The small molecule below binds the protein below.
Small molecule (SMILES): Nc1ncnc2c1ncn2[C@@H]1C[C@@H](O)[C@@H](COP(=O)(O)O)O1

Sequence of chain 2.A:
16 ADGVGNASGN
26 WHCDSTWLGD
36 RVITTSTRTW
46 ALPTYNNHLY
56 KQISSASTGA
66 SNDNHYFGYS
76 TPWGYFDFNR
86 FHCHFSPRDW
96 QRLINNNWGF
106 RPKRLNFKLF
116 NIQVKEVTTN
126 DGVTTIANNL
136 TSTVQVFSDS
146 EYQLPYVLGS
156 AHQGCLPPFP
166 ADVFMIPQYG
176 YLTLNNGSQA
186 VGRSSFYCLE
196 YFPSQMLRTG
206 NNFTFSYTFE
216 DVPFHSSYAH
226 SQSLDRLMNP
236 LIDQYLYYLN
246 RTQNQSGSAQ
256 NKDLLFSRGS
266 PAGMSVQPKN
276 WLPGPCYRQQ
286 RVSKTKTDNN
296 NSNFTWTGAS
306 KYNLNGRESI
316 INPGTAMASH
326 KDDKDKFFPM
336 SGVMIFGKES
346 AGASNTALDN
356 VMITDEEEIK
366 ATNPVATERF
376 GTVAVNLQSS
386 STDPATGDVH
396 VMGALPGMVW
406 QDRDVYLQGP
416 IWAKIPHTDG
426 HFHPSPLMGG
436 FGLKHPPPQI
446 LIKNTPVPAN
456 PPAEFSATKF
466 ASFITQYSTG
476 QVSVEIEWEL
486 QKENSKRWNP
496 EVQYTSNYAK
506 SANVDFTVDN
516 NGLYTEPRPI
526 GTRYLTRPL

Binding-site contacts:
Ligand atom O1P contacts residue LYS439 of chain 2.A at 2.6 Å.
Ligand atom C8 contacts residue PRO218 of chain 2.A at 4.2 Å (hydrophobic).
Ligand atom C3' contacts residue GLY437 of chain 2.A at 3.9 Å.
Ligand atom O3' contacts residue GLU215 of chain 2.A at 3.5 Å (salt-bridge).
Ligand atom N3 contacts residue PRO429 of chain 2.A at 4.4 Å.
Ligand atom O5' contacts residue LYS439 of chain 2.A at 3.8 Å.
Ligand atom N1 contacts residue HIS428 of chain 2.A at 3.3 Å.
Ligand atom N9 contacts residue VAL217 of chain 2.A at 4.4 Å.
Ligand atom O3' contacts residue ILE420 of chain 2.A at 4.2 Å.
Ligand atom N9 contacts residue PRO218 of chain 2.A at 4.2 Å.
Ligand atom C8 contacts residue PRO429 of chain 2.A at 4.3 Å (hydrophobic).
Ligand atom C8 contacts residue GLY437 of chain 2.A at 2.8 Å.
Ligand atom C2' contacts residue ASP216 of chain 2.A at 4.3 Å.
Ligand atom N6 contacts residue SER430 of chain 2.A at 3.7 Å.
Ligand atom O3' contacts residue LYS439 of chain 2.A at 3.5 Å.
Ligand atom C1' contacts residue GLY437 of chain 2.A at 3.3 Å.
Ligand atom C5 contacts residue PRO218 of chain 2.A at 4.0 Å (hydrophobic).
Ligand atom N7 contacts residue VAL217 of chain 2.A at 3.7 Å.
Ligand atom C6 contacts residue HIS428 of chain 2.A at 4.2 Å.
Ligand atom N9 contacts residue GLY437 of chain 2.A at 3.3 Å (h-bond).
Ligand atom C2 contacts residue HIS428 of chain 2.A at 3.8 Å.
Ligand atom N6 contacts residue ASP407 of chain 2.A at 3.6 Å (salt-bridge).
Ligand atom N6 contacts residue HIS428 of chain 2.A at 4.0 Å.
Ligand atom P contacts residue HIS426 of chain 2.A at 3.9 Å.
Ligand atom O3P contacts residue LYS439 of chain 2.A at 2.9 Å.
Ligand atom C6 contacts residue PRO218 of chain 2.A at 4.2 Å (hydrophobic).
Ligand atom C8 contacts residue VAL217 of chain 2.A at 3.5 Å (hydrophobic).
Ligand atom N9 contacts residue PRO429 of chain 2.A at 4.3 Å.
Ligand atom P contacts residue LYS439 of chain 2.A at 3.3 Å.
Ligand atom N7 contacts residue GLY437 of chain 2.A at 3.5 Å (h-bond).
Ligand atom C4 contacts residue PRO218 of chain 2.A at 4.1 Å (hydrophobic).
Ligand atom N7 contacts residue PRO429 of chain 2.A at 4.3 Å.
Ligand atom O2P contacts residue HIS426 of chain 2.A at 3.6 Å.
Ligand atom O3' contacts residue GLY437 of chain 2.A at 3.9 Å.
Ligand atom N7 contacts residue PRO218 of chain 2.A at 4.0 Å.
Ligand atom O1P contacts residue HIS426 of chain 2.A at 2.7 Å (h-bond).
Ligand atom C6 contacts residue SER430 of chain 2.A at 4.2 Å.
Ligand atom C2' contacts residue GLY437 of chain 2.A at 2.8 Å.
Ligand atom C2' contacts residue GLU215 of chain 2.A at 3.6 Å.
Ligand atom C3' contacts residue GLU215 of chain 2.A at 3.3 Å.